Binding-site contacts:
Ligand atom C1 contacts residue SER803 of chain 1.A at 3.7 Å.
Ligand atom C7 contacts residue ASN801 of chain 1.A at 3.8 Å.
Ligand atom O6 contacts residue GLN804 of chain 1.A at 3.5 Å (h-bond).
Ligand atom C3 contacts residue ASN801 of chain 1.A at 3.8 Å.
Ligand atom C4 contacts residue ASN801 of chain 1.A at 4.2 Å.
Ligand atom O6 contacts residue SER803 of chain 1.A at 4.2 Å.
Ligand atom C5 contacts residue SER803 of chain 1.A at 3.8 Å.
Ligand atom O5 contacts residue ASN801 of chain 1.A at 2.3 Å (h-bond).
Ligand atom C1 contacts residue ASN801 of chain 1.A at 1.4 Å.
Ligand atom O5 contacts residue SER803 of chain 1.A at 3.8 Å.
Ligand atom C2 contacts residue ASN801 of chain 1.A at 2.5 Å.
Ligand atom N2 contacts residue ASN801 of chain 1.A at 3.0 Å (h-bond).
Ligand atom C5 contacts residue ASN801 of chain 1.A at 3.6 Å.
Ligand atom O7 contacts residue ASN801 of chain 1.A at 4.2 Å.

The protein below binds the small molecule below.
Small molecule (SMILES): CC(=O)N[C@H]1[C@H](O[C@H]2[C@H](O)[C@@H](NC(C)=O)CO[C@@H]2CO)O[C@H](CO)[C@@H](O)[C@@H]1O

Sequence of chain 1.A:
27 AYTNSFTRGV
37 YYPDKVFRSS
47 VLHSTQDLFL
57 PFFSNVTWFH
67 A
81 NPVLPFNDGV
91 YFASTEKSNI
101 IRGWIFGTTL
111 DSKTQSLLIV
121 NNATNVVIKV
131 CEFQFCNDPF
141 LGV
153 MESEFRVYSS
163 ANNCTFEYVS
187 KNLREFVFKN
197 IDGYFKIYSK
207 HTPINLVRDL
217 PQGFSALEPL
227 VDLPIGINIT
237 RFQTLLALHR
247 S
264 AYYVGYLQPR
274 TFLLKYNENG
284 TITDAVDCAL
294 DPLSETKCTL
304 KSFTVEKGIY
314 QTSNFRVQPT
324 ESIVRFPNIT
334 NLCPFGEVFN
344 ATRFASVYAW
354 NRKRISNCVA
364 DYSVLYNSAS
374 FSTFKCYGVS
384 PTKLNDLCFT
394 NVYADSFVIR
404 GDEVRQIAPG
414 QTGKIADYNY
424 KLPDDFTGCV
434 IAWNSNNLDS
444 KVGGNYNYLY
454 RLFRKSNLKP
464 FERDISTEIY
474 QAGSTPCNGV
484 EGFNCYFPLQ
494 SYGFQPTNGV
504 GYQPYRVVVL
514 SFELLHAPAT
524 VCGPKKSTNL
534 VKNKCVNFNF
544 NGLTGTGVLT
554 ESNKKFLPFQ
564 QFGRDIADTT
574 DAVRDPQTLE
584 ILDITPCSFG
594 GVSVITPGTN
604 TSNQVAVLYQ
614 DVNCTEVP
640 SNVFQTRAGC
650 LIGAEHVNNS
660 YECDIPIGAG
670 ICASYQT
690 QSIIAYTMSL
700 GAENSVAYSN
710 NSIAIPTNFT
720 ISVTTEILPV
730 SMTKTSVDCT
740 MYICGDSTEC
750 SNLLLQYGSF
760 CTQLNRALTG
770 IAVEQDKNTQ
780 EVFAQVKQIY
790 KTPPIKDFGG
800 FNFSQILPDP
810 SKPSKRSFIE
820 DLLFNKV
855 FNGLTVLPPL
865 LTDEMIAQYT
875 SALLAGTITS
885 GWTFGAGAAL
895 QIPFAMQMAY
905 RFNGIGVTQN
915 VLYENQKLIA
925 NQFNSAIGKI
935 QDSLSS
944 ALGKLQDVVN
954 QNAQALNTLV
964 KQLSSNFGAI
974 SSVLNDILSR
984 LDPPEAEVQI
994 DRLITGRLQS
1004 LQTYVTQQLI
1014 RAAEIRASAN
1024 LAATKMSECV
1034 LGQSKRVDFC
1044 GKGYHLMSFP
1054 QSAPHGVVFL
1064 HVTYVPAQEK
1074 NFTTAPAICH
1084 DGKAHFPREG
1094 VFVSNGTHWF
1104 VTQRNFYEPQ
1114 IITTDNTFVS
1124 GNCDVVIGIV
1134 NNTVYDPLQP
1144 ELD